Binding-site contacts:
Ligand atom O3 contacts residue PRO31 of chain 28.F at 4.0 Å.
Ligand atom N2 contacts residue PRO31 of chain 28.F at 2.8 Å (h-bond).
Ligand atom O5 contacts residue ASN70 of chain 28.F at 2.4 Å (h-bond).
Ligand atom C5 contacts residue ARG33 of chain 28.F at 4.1 Å.
Ligand atom C4 contacts residue ASN70 of chain 28.F at 4.2 Å.
Ligand atom C1 contacts residue ARG33 of chain 28.F at 4.2 Å.
Ligand atom C7 contacts residue PRO31 of chain 28.F at 3.4 Å (hydrophobic).
Ligand atom N2 contacts residue ASN70 of chain 28.F at 2.9 Å (h-bond).
Ligand atom O7 contacts residue SER71 of chain 28.F at 4.2 Å.
Ligand atom C1 contacts residue ASN70 of chain 28.F at 1.4 Å.
Ligand atom C3 contacts residue ASN70 of chain 28.F at 3.8 Å.
Ligand atom C6 contacts residue ARG33 of chain 28.F at 4.1 Å.
Ligand atom O7 contacts residue PRO31 of chain 28.F at 3.2 Å (h-bond).
Ligand atom C2 contacts residue PRO31 of chain 28.F at 3.9 Å (hydrophobic).
Ligand atom O7 contacts residue ASN70 of chain 28.F at 3.3 Å (h-bond).
Ligand atom N2 contacts residue ASN32 of chain 28.F at 4.2 Å.
Ligand atom C3 contacts residue PRO31 of chain 28.F at 4.0 Å (hydrophobic).
Ligand atom C5 contacts residue ASN70 of chain 28.F at 3.7 Å.
Ligand atom C8 contacts residue ASN70 of chain 28.F at 3.6 Å.
Ligand atom C2 contacts residue ASN70 of chain 28.F at 2.5 Å.
Ligand atom C7 contacts residue ASN70 of chain 28.F at 3.1 Å.
Ligand atom O6 contacts residue ARG33 of chain 28.F at 3.6 Å.

Sequence of chain 28.F:
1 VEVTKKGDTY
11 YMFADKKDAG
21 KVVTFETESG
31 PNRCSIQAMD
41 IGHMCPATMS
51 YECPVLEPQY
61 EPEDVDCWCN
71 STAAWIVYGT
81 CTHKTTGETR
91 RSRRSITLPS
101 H

A small-molecule ligand and the protein it binds are described below.
Small molecule (SMILES): CC(=O)N[C@@H]1[C@@H](O)[C@H](O)[C@@H](CO)O[C@H]1O